A small-molecule ligand and the protein it binds are described below.
Small molecule (SMILES): CCCC[Sn](CCCC)CCCC

Binding-site contacts:
Ligand atom C9 contacts residue MET125 of chain 2.A at 4.5 Å (hydrophobic).
Ligand atom C6 contacts residue MET125 of chain 2.A at 4.4 Å (hydrophobic).
Ligand atom C5 contacts residue TBY1 of chain 2.C at 3.4 Å.
Ligand atom SN1 contacts residue CYS89 of chain 2.A at 2.0 Å.
Ligand atom C4 contacts residue VAL93 of chain 2.A at 4.5 Å (hydrophobic).
Ligand atom C9 contacts residue HIS124 of chain 2.A at 4.3 Å.
Ligand atom C7 contacts residue CYS89 of chain 2.A at 4.2 Å (hydrophobic).
Ligand atom C5 contacts residue TRP181 of chain 2.A at 3.5 Å (hydrophobic).
Ligand atom C5 contacts residue PHE170 of chain 2.A at 3.8 Å (hydrophobic).
Ligand atom C8 contacts residue MET125 of chain 2.A at 3.7 Å (hydrophobic).
Ligand atom C7 contacts residue VAL93 of chain 2.A at 4.1 Å (hydrophobic).
Ligand atom C3 contacts residue TRP181 of chain 2.A at 4.5 Å (hydrophobic).
Ligand atom C12 contacts residue MET205 of chain 2.A at 4.4 Å (hydrophobic).
Ligand atom C13 contacts residue MET205 of chain 2.A at 4.2 Å (hydrophobic).
Ligand atom C11 contacts residue CYS89 of chain 2.A at 3.6 Å (hydrophobic).
Ligand atom C4 contacts residue TRP181 of chain 2.A at 3.8 Å (hydrophobic).
Ligand atom C11 contacts residue MET125 of chain 2.A at 3.8 Å (hydrophobic).
Ligand atom C8 contacts residue LEU121 of chain 2.A at 4.1 Å (hydrophobic).
Ligand atom C11 contacts residue TBY1 of chain 2.C at 4.4 Å.
Ligand atom C7 contacts residue LEU121 of chain 2.A at 4.3 Å (hydrophobic).
Ligand atom C13 contacts residue TBY1 of chain 2.C at 3.7 Å.
Ligand atom C2 contacts residue VAL93 of chain 2.A at 4.3 Å (hydrophobic).
Ligand atom C13 contacts residue PHE163 of chain 2.A at 4.3 Å (hydrophobic).
Ligand atom C3 contacts residue CYS89 of chain 2.A at 4.5 Å (hydrophobic).
Ligand atom C9 contacts residue LEU121 of chain 2.A at 4.0 Å (hydrophobic).
Ligand atom C4 contacts residue TYR188 of chain 2.A at 3.9 Å (hydrophobic).
Ligand atom C4 contacts residue TBY1 of chain 2.C at 4.0 Å.
Ligand atom C10 contacts residue CYS89 of chain 2.A at 3.3 Å (hydrophobic).
Ligand atom C9 contacts residue TYR188 of chain 2.A at 4.1 Å (hydrophobic).
Ligand atom C9 contacts residue VAL93 of chain 2.A at 4.5 Å (hydrophobic).
Ligand atom C2 contacts residue CYS89 of chain 2.A at 3.4 Å (hydrophobic).
Ligand atom C6 contacts residue CYS89 of chain 2.A at 3.0 Å (hydrophobic).
Ligand atom C5 contacts residue TYR188 of chain 2.A at 4.0 Å (hydrophobic).
Ligand atom C10 contacts residue TBY1 of chain 2.C at 3.7 Å.
Ligand atom C3 contacts residue TBY1 of chain 2.C at 3.3 Å.
Ligand atom C12 contacts residue CYS89 of chain 2.A at 4.4 Å (hydrophobic).
Ligand atom C13 contacts residue GLN167 of chain 2.A at 3.9 Å.

Sequence of chain 2.A:
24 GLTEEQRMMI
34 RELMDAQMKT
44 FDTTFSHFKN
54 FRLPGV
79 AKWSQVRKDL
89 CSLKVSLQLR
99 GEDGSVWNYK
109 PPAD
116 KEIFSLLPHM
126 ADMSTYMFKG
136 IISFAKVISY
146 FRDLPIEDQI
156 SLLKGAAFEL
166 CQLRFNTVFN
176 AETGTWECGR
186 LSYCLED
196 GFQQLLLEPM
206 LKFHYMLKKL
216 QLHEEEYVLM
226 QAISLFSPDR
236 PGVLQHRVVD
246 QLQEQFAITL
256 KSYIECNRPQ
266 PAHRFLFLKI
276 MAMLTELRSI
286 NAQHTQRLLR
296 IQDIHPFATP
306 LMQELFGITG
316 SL